The protein below binds the small molecule below.
Small molecule (SMILES): CC(=O)N[C@H]1[C@H](O[C@H]2[C@H](O)[C@@H](NC(C)=O)CO[C@@H]2CO)O[C@H](CO)[C@@H](O)[C@@H]1O

Sequence of chain 1.E:
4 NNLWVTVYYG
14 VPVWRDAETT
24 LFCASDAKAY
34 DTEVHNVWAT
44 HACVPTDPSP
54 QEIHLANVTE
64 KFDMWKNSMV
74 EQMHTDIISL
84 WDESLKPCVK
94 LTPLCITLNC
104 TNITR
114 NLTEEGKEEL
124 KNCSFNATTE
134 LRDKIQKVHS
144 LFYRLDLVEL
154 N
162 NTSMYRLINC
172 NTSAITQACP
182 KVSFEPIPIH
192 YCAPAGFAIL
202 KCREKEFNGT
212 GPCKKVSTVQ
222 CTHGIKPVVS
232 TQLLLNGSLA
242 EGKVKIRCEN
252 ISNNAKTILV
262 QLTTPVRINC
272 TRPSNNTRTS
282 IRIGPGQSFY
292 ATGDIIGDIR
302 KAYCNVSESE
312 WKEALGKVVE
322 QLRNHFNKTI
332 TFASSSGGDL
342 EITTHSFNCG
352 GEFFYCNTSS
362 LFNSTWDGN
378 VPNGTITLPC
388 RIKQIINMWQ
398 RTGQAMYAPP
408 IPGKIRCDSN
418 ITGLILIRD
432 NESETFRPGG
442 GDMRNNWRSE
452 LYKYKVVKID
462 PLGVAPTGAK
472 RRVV

Binding-site contacts:
Ligand atom C5 contacts residue SER360 of chain 1.E at 4.2 Å.
Ligand atom N2 contacts residue SER360 of chain 1.E at 3.8 Å.
Ligand atom C8 contacts residue THR344 of chain 1.E at 3.7 Å.
Ligand atom C4 contacts residue ASN358 of chain 1.E at 4.2 Å.
Ligand atom C3 contacts residue ASN358 of chain 1.E at 3.8 Å.
Ligand atom O5 contacts residue SER360 of chain 1.E at 4.2 Å.
Ligand atom C1 contacts residue ASN358 of chain 1.E at 1.4 Å.
Ligand atom C8 contacts residue ASN358 of chain 1.E at 4.3 Å.
Ligand atom C5 contacts residue ASN358 of chain 1.E at 3.6 Å.
Ligand atom C7 contacts residue ASN358 of chain 1.E at 3.5 Å.
Ligand atom N2 contacts residue ASN358 of chain 1.E at 2.9 Å (h-bond).
Ligand atom C3 contacts residue SER360 of chain 1.E at 4.1 Å.
Ligand atom O5 contacts residue ASN358 of chain 1.E at 2.3 Å (h-bond).
Ligand atom C2 contacts residue ASN358 of chain 1.E at 2.5 Å.
Ligand atom C1 contacts residue SER360 of chain 1.E at 3.3 Å.
Ligand atom C2 contacts residue SER360 of chain 1.E at 3.9 Å.
Ligand atom O7 contacts residue ASN358 of chain 1.E at 3.6 Å (h-bond).
Ligand atom C8 contacts residue THR345 of chain 1.E at 4.3 Å.